Sequence of chain 1.A:
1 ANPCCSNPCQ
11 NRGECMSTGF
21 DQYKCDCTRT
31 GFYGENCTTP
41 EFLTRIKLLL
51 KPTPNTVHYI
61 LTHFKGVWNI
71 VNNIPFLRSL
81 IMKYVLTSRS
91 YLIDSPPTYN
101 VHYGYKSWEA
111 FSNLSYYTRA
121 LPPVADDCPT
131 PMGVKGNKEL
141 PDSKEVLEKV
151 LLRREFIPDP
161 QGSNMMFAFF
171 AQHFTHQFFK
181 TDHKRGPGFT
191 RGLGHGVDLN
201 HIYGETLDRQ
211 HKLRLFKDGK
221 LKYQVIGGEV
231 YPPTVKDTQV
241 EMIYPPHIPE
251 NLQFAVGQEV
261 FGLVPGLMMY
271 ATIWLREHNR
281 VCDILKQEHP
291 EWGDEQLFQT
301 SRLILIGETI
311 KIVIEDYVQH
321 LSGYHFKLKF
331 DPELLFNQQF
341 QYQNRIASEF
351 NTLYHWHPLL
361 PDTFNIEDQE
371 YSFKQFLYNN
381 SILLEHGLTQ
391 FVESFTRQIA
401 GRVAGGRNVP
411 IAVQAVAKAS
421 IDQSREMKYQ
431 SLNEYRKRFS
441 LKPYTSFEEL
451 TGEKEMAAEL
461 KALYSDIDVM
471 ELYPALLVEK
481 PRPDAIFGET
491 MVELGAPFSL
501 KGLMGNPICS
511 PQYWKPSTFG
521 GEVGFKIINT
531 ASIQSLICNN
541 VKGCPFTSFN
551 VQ

Binding-site contacts:
Ligand atom O7 contacts residue PRO8 of chain 1.A at 4.2 Å.
Ligand atom C7 contacts residue PRO8 of chain 1.A at 3.9 Å (hydrophobic).
Ligand atom O6 contacts residue GLU35 of chain 1.A at 3.7 Å.
Ligand atom C2 contacts residue TYR23 of chain 1.A at 3.5 Å (hydrophobic).
Ligand atom O3 contacts residue TYR23 of chain 1.A at 4.3 Å.
Ligand atom C3 contacts residue ASN36 of chain 1.A at 3.9 Å.
Ligand atom C3 contacts residue TYR23 of chain 1.A at 4.5 Å (hydrophobic).
Ligand atom C4 contacts residue GLU35 of chain 1.A at 4.0 Å.
Ligand atom O7 contacts residue SER6 of chain 1.A at 4.5 Å.
Ligand atom O5 contacts residue GLU35 of chain 1.A at 3.5 Å (salt-bridge).
Ligand atom C1 contacts residue TYR23 of chain 1.A at 4.4 Å (hydrophobic).
Ligand atom C1 contacts residue ASN36 of chain 1.A at 1.4 Å.
Ligand atom C6 contacts residue GLU35 of chain 1.A at 3.4 Å.
Ligand atom N2 contacts residue ASN36 of chain 1.A at 3.1 Å (h-bond).
Ligand atom C5 contacts residue GLU35 of chain 1.A at 3.8 Å.
Ligand atom C2 contacts residue ASN36 of chain 1.A at 2.6 Å.
Ligand atom N2 contacts residue PRO8 of chain 1.A at 4.2 Å.
Ligand atom C7 contacts residue ASN36 of chain 1.A at 4.4 Å.
Ligand atom C8 contacts residue SER6 of chain 1.A at 3.6 Å.
Ligand atom N2 contacts residue TYR23 of chain 1.A at 3.9 Å.
Ligand atom O5 contacts residue ASN36 of chain 1.A at 2.3 Å (h-bond).
Ligand atom C5 contacts residue ASN36 of chain 1.A at 3.5 Å.
Ligand atom C8 contacts residue PRO8 of chain 1.A at 3.8 Å (hydrophobic).
Ligand atom C7 contacts residue TYR23 of chain 1.A at 3.9 Å (hydrophobic).
Ligand atom O7 contacts residue TYR23 of chain 1.A at 3.6 Å.
Ligand atom O6 contacts residue ASN36 of chain 1.A at 4.3 Å.
Ligand atom C4 contacts residue ASN36 of chain 1.A at 4.3 Å.

A small-molecule ligand and the protein it binds are described below.
Small molecule (SMILES): CC(=O)N[C@@H]1[C@@H](O)[C@H](O)[C@@H](CO)O[C@H]1O